The small molecule below binds the protein below.
Small molecule (SMILES): CC(=O)N[C@H]1[C@H](O[C@H]2[C@H](O)[C@@H](NC(C)=O)CO[C@@H]2CO[C@@H]2O[C@@H](C)[C@@H](O)[C@@H](O)[C@@H]2O)O[C@H](CO)[C@@H](O[C@@H]2O[C@H](CO)[C@@H](O)[C@H](O)[C@@H]2O)[C@@H]1O

Sequence of chain 1.C:
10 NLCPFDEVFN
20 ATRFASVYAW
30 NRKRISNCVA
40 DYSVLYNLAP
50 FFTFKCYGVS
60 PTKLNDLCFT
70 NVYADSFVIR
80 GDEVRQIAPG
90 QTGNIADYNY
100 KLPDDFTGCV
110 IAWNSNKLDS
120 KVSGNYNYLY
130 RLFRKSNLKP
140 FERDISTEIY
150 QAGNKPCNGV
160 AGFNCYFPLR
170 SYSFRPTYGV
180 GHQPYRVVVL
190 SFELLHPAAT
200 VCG

Sequence of chain 1.A:
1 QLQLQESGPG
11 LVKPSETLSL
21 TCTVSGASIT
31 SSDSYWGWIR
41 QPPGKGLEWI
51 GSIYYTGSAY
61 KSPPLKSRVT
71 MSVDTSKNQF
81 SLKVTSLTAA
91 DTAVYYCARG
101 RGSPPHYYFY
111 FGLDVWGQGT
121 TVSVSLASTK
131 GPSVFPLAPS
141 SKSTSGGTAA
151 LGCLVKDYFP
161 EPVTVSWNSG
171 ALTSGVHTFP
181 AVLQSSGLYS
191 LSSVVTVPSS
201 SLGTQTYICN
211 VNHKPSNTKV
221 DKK

Sequence of chain 1.B:
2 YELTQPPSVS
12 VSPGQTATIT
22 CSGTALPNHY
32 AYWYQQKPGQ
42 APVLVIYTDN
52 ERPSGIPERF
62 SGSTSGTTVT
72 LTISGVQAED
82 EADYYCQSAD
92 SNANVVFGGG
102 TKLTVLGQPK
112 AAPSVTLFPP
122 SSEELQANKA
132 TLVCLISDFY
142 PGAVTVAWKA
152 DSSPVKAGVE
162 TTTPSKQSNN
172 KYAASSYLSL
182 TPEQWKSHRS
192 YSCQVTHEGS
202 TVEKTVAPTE

Binding-site contacts:
Ligand atom C3 contacts residue ASN19 of chain 1.C at 3.8 Å.
Ligand atom O4 contacts residue ASN95 of chain 1.B at 2.5 Å (h-bond).
Ligand atom C6 contacts residue ALA94 of chain 1.B at 3.7 Å (hydrophobic).
Ligand atom C5 contacts residue HIS106 of chain 1.A at 3.7 Å.
Ligand atom N2 contacts residue ASN19 of chain 1.C at 3.1 Å (h-bond).
Ligand atom O7 contacts residue VAL43 of chain 1.C at 3.5 Å.
Ligand atom O4 contacts residue LYS61 of chain 1.A at 3.7 Å.
Ligand atom O7 contacts residue ASP15 of chain 1.C at 3.5 Å.
Ligand atom C1 contacts residue HIS106 of chain 1.A at 3.7 Å.
Ligand atom C7 contacts residue VAL43 of chain 1.C at 4.0 Å (hydrophobic).
Ligand atom C1 contacts residue ASN19 of chain 1.C at 1.4 Å.
Ligand atom C3 contacts residue HIS106 of chain 1.A at 3.9 Å.
Ligand atom C8 contacts residue PHE18 of chain 1.C at 3.5 Å (hydrophobic).
Ligand atom O5 contacts residue ASN19 of chain 1.C at 2.1 Å (h-bond).
Ligand atom C2 contacts residue ASP15 of chain 1.C at 4.0 Å.
Ligand atom C7 contacts residue ASN19 of chain 1.C at 4.0 Å.
Ligand atom C2 contacts residue ASN19 of chain 1.C at 2.5 Å.
Ligand atom C5 contacts residue ASN95 of chain 1.B at 3.9 Å.
Ligand atom O3 contacts residue ASN93 of chain 1.B at 3.9 Å.
Ligand atom C6 contacts residue TYR60 of chain 1.A at 3.8 Å (hydrophobic).
Ligand atom C7 contacts residue ASP15 of chain 1.C at 3.9 Å.
Ligand atom C5 contacts residue ASN19 of chain 1.C at 3.5 Å.
Ligand atom O3 contacts residue VAL43 of chain 1.C at 3.1 Å.
Ligand atom C8 contacts residue TYR60 of chain 1.A at 3.4 Å (hydrophobic).
Ligand atom C3 contacts residue ASN93 of chain 1.B at 4.2 Å.
Ligand atom C8 contacts residue LEU44 of chain 1.C at 3.8 Å (hydrophobic).
Ligand atom C8 contacts residue LEU47 of chain 1.C at 4.1 Å (hydrophobic).
Ligand atom O7 contacts residue HIS106 of chain 1.A at 3.6 Å.
Ligand atom N2 contacts residue LEU47 of chain 1.C at 4.1 Å.
Ligand atom C7 contacts residue HIS106 of chain 1.A at 4.0 Å.
Ligand atom C4 contacts residue ASN95 of chain 1.B at 3.1 Å.
Ligand atom O6 contacts residue VAL43 of chain 1.C at 4.1 Å.
Ligand atom C6 contacts residue TYR108 of chain 1.A at 3.7 Å (hydrophobic).
Ligand atom C6 contacts residue TYR60 of chain 1.A at 4.0 Å (hydrophobic).
Ligand atom C6 contacts residue ASN95 of chain 1.B at 3.4 Å.
Ligand atom O4 contacts residue HIS106 of chain 1.A at 4.1 Å.
Ligand atom C8 contacts residue ALA59 of chain 1.A at 3.8 Å (hydrophobic).
Ligand atom O5 contacts residue HIS106 of chain 1.A at 4.1 Å.
Ligand atom C4 contacts residue ASN19 of chain 1.C at 4.2 Å.
Ligand atom O5 contacts residue TYR60 of chain 1.A at 3.7 Å.